Binding-site contacts:
Ligand atom O5 contacts residue ASN271 of chain 1.C at 2.4 Å (h-bond).
Ligand atom O7 contacts residue ASN271 of chain 1.C at 3.4 Å (h-bond).
Ligand atom C8 contacts residue ASN271 of chain 1.C at 4.5 Å.
Ligand atom C1 contacts residue ASN271 of chain 1.C at 1.4 Å.
Ligand atom O5 contacts residue ILE292 of chain 1.C at 3.6 Å.
Ligand atom C2 contacts residue ASN271 of chain 1.C at 2.5 Å.
Ligand atom N2 contacts residue ASN271 of chain 1.C at 2.9 Å (h-bond).
Ligand atom C5 contacts residue ASN271 of chain 1.C at 3.7 Å.
Ligand atom C8 contacts residue VAL410 of chain 1.C at 4.0 Å (hydrophobic).
Ligand atom C3 contacts residue ASN271 of chain 1.C at 3.8 Å.
Ligand atom C7 contacts residue ASN271 of chain 1.C at 3.3 Å.
Ligand atom C1 contacts residue ILE292 of chain 1.C at 4.2 Å (hydrophobic).
Ligand atom C4 contacts residue ASN271 of chain 1.C at 4.2 Å.

Sequence of chain 1.C:
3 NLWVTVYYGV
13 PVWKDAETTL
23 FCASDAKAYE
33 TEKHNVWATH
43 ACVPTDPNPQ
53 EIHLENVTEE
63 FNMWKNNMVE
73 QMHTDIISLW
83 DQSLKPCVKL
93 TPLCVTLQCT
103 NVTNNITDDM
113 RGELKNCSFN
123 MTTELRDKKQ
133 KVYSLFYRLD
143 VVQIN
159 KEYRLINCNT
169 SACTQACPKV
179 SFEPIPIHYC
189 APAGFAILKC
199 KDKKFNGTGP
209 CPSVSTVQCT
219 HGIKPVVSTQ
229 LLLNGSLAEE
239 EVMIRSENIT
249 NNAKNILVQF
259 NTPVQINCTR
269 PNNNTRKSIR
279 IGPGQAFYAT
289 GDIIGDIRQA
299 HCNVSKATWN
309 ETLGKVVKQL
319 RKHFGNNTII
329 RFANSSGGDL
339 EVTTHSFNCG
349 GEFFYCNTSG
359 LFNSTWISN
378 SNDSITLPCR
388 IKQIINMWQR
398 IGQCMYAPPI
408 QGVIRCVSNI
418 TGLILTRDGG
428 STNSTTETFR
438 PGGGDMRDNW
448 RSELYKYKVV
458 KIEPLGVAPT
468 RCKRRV

This protein binds this small molecule.
Small molecule (SMILES): CC(=O)N[C@@H]1[C@@H](O)[C@H](O)[C@@H](CO)O[C@H]1O